Binding-site contacts:
Ligand atom O6 contacts residue ASN17 of chain 1.G at 4.4 Å.
Ligand atom N2 contacts residue ASN17 of chain 1.G at 2.8 Å (h-bond).
Ligand atom O6 contacts residue ASN16 of chain 1.G at 4.1 Å.
Ligand atom C2 contacts residue ASN17 of chain 1.G at 2.3 Å.
Ligand atom C3 contacts residue ASN17 of chain 1.G at 3.7 Å.
Ligand atom C5 contacts residue ASN17 of chain 1.G at 3.6 Å.
Ligand atom O7 contacts residue ASN17 of chain 1.G at 3.0 Å (h-bond).
Ligand atom O5 contacts residue ASN17 of chain 1.G at 2.4 Å (h-bond).
Ligand atom C8 contacts residue ASN17 of chain 1.G at 4.4 Å.
Ligand atom C4 contacts residue ASN17 of chain 1.G at 4.2 Å.
Ligand atom C7 contacts residue ASN17 of chain 1.G at 3.1 Å.
Ligand atom C1 contacts residue ASN17 of chain 1.G at 1.4 Å.

Sequence of chain 1.G:
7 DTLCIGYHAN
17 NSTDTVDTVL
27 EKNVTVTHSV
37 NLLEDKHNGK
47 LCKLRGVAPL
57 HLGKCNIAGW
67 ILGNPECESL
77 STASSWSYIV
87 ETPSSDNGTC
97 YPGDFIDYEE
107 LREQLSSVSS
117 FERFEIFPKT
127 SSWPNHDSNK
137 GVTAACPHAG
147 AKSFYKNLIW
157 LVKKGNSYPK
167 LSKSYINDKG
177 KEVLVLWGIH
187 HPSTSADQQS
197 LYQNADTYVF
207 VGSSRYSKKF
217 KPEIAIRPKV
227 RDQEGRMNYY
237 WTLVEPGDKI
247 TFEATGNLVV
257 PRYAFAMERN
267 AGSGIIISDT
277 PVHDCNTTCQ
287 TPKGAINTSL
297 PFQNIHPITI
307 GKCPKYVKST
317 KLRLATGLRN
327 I

This small molecule binds to this protein.
Small molecule (SMILES): CC(=O)N[C@@H]1[C@@H](O)[C@H](O)[C@@H](CO)O[C@H]1O